Binding-site contacts:
Ligand atom C1 contacts residue MG1 of chain 1.L at 3.6 Å.
Ligand atom O3 contacts residue ALA293 of chain 1.B at 3.9 Å.
Ligand atom O2 contacts residue ALA293 of chain 1.B at 3.5 Å (h-bond).
Ligand atom O2 contacts residue ARG294 of chain 1.B at 4.4 Å.
Ligand atom O1 contacts residue GLU272 of chain 1.B at 3.2 Å (salt-bridge).
Ligand atom O2 contacts residue THR328 of chain 1.B at 4.4 Å.
Ligand atom C2 contacts residue THR328 of chain 1.B at 3.6 Å.
Ligand atom O1 contacts residue LYS270 of chain 1.B at 3.7 Å.
Ligand atom C1 contacts residue LYS270 of chain 1.B at 4.1 Å.
Ligand atom C2 contacts residue MG1 of chain 1.L at 4.3 Å.
Ligand atom C1 contacts residue ALA293 of chain 1.B at 3.6 Å (hydrophobic).
Ligand atom O1 contacts residue ALA293 of chain 1.B at 4.0 Å.
Ligand atom C2 contacts residue GLY295 of chain 1.B at 3.8 Å.
Ligand atom C1 contacts residue THR328 of chain 1.B at 4.4 Å.
Ligand atom O4 contacts residue ARG294 of chain 1.B at 3.5 Å (salt-bridge).
Ligand atom O1 contacts residue MG1 of chain 1.L at 2.4 Å.
Ligand atom O2 contacts residue GLU272 of chain 1.B at 4.3 Å.
Ligand atom O2 contacts residue MG1 of chain 1.L at 4.0 Å.
Ligand atom O4 contacts residue ASP296 of chain 1.B at 4.2 Å.
Ligand atom O4 contacts residue THR328 of chain 1.B at 2.5 Å (h-bond).
Ligand atom O3 contacts residue THR328 of chain 1.B at 4.1 Å.
Ligand atom O4 contacts residue GLY295 of chain 1.B at 3.3 Å (h-bond).
Ligand atom O3 contacts residue MET291 of chain 1.B at 4.4 Å.
Ligand atom O4 contacts residue ALA293 of chain 1.B at 3.2 Å.
Ligand atom C2 contacts residue ALA293 of chain 1.B at 3.5 Å (hydrophobic).
Ligand atom O3 contacts residue LYS270 of chain 1.B at 3.6 Å.
Ligand atom O2 contacts residue GLY295 of chain 1.B at 3.4 Å.
Ligand atom C1 contacts residue GLU272 of chain 1.B at 4.2 Å.
Ligand atom C2 contacts residue ARG294 of chain 1.B at 4.3 Å.
Ligand atom O2 contacts residue ASP296 of chain 1.B at 2.5 Å (salt-bridge).
Ligand atom O1 contacts residue ASP296 of chain 1.B at 3.3 Å (salt-bridge).
Ligand atom C2 contacts residue ASP296 of chain 1.B at 3.6 Å.
Ligand atom C1 contacts residue ASP296 of chain 1.B at 4.3 Å.
Ligand atom O3 contacts residue ARG73 of chain 1.B at 4.1 Å.

A protein and the small-molecule ligand that binds it are described below.
Small molecule (SMILES): O=C([O-])C(=O)[O-]

Sequence of chain 1.B:
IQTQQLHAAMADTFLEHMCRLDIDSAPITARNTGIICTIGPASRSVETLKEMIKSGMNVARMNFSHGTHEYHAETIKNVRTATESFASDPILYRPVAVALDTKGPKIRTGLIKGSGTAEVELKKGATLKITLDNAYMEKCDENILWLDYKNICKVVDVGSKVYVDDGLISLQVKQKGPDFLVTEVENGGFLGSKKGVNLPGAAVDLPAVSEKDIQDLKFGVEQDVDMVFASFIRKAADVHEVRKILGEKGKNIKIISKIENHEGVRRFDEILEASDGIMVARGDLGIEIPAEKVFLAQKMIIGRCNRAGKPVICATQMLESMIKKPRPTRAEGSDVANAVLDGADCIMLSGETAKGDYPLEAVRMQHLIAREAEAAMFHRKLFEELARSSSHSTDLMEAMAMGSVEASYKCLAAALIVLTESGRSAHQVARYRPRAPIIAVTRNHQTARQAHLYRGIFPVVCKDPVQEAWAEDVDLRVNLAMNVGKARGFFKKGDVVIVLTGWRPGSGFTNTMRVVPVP